This small molecule binds to this protein.
Small molecule (SMILES): Cc1cn([C@H]2C[C@H](O)[C@@H](CO[P](=O)(O)O[P](=O)(O)O[P](=O)(O)O[P](=O)(O)O[P](=O)(O)OC[C@H]3O[C@@H](n4cnc5c(N)ncnc54)[C@H](O)[C@@H]3O)O2)c(=O)[nH]c1=O

Sequence of chain 2.A:
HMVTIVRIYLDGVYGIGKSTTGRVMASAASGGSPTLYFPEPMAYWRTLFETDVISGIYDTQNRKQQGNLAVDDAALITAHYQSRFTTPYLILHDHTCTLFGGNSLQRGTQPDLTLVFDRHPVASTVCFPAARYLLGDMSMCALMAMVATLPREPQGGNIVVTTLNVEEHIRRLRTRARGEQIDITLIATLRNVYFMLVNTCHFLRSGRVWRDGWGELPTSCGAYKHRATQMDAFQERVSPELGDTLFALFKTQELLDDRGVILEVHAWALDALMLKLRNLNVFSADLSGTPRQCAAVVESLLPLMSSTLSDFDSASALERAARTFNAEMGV

Binding-site contacts:
Ligand atom PA contacts residue GLU42 of chain 2.A at 3.0 Å.
Ligand atom C8A contacts residue THR22 of chain 2.A at 3.2 Å.
Ligand atom N1A contacts residue ARG174 of chain 2.A at 3.0 Å (salt-bridge).
Ligand atom N1B contacts residue PHE130 of chain 2.A at 3.5 Å.
Ligand atom O2E contacts residue SER21 of chain 2.A at 3.5 Å (h-bond).
Ligand atom O1D contacts residue GLY19 of chain 2.A at 2.3 Å (h-bond).
Ligand atom O1D contacts residue ILE18 of chain 2.A at 2.4 Å (h-bond).
Ligand atom O4B contacts residue GLN84 of chain 2.A at 2.9 Å (h-bond).
Ligand atom C4B contacts residue PHE130 of chain 2.A at 3.5 Å (hydrophobic).
Ligand atom O1A contacts residue TRP47 of chain 2.A at 3.2 Å.
Ligand atom O2E contacts residue THR22 of chain 2.A at 2.7 Å (h-bond).
Ligand atom O2D contacts residue LYS20 of chain 2.A at 2.8 Å (salt-bridge).
Ligand atom O1C contacts residue SER21 of chain 2.A at 2.8 Å (h-bond).
Ligand atom O1D contacts residue GLY17 of chain 2.A at 2.9 Å.
Ligand atom O2B contacts residue PHE87 of chain 2.A at 3.4 Å.
Ligand atom O3F contacts residue T5A1 of chain 2.X at 2.8 Å (h-bond).
Ligand atom O1D contacts residue LYS20 of chain 2.A at 3.4 Å (salt-bridge).
Ligand atom N1B contacts residue PHE87 of chain 2.A at 3.3 Å.
Ligand atom O2A contacts residue GLU42 of chain 2.A at 2.5 Å (salt-bridge).
Ligand atom N6A contacts residue GLY292 of chain 2.A at 3.0 Å (h-bond).
Ligand atom C2B contacts residue PHE87 of chain 2.A at 3.3 Å (hydrophobic).
Ligand atom O3A contacts residue GLU42 of chain 2.A at 3.2 Å (salt-bridge).
Ligand atom O2E contacts residue GLY19 of chain 2.A at 3.3 Å.
Ligand atom N6A contacts residue PRO294 of chain 2.A at 3.1 Å.
Ligand atom C2B contacts residue PHE130 of chain 2.A at 3.4 Å (hydrophobic).
Ligand atom N6A contacts residue ARG174 of chain 2.A at 3.3 Å (salt-bridge).
Ligand atom O2F contacts residue T5A1 of chain 2.X at 3.0 Å (h-bond).
Ligand atom O3B contacts residue TYR16 of chain 2.A at 3.4 Å.
Ligand atom O4B contacts residue SER126 of chain 2.A at 3.1 Å.
Ligand atom O2C contacts residue LYS20 of chain 2.A at 2.5 Å (salt-bridge).
Ligand atom O3E contacts residue TYR60 of chain 2.A at 2.7 Å (h-bond).
Ligand atom O3C contacts residue GLY17 of chain 2.A at 2.7 Å (h-bond).
Ligand atom O2C contacts residue GLU42 of chain 2.A at 3.2 Å (salt-bridge).
Ligand atom O4E contacts residue PHE87 of chain 2.A at 3.5 Å.
Ligand atom N3B contacts residue GLN84 of chain 2.A at 3.2 Å (h-bond).
Ligand atom N3B contacts residue PHE130 of chain 2.A at 3.2 Å.
Ligand atom O2D contacts residue SER21 of chain 2.A at 2.6 Å (h-bond).
Ligand atom C6A contacts residue ARG174 of chain 2.A at 3.1 Å.
Ligand atom O2B contacts residue ARG134 of chain 2.A at 3.1 Å (salt-bridge).
Ligand atom O1A contacts residue GLU42 of chain 2.A at 2.6 Å (salt-bridge).